Sequence of chain 1.JA:
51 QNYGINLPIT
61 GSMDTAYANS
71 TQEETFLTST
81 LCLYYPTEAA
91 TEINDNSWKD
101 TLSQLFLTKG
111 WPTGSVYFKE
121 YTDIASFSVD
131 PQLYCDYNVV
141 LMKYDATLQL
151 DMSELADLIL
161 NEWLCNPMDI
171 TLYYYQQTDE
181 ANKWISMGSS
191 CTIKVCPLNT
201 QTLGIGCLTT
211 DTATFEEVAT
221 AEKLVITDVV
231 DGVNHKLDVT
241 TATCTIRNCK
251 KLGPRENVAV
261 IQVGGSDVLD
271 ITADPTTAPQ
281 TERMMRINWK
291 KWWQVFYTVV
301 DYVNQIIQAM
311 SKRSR

Binding-site contacts:
Ligand atom C4 contacts residue ASN69 of chain 1.JA at 4.2 Å.
Ligand atom C1 contacts residue ASN69 of chain 1.JA at 1.5 Å.
Ligand atom C3 contacts residue ASN69 of chain 1.JA at 3.8 Å.
Ligand atom O5 contacts residue ASN69 of chain 1.JA at 2.5 Å (h-bond).
Ligand atom O7 contacts residue ASN69 of chain 1.JA at 3.0 Å.
Ligand atom C8 contacts residue ASN69 of chain 1.JA at 4.3 Å.
Ligand atom C7 contacts residue ASN69 of chain 1.JA at 3.2 Å.
Ligand atom C2 contacts residue ASN69 of chain 1.JA at 2.5 Å.
Ligand atom O6 contacts residue ASN69 of chain 1.JA at 4.2 Å.
Ligand atom N2 contacts residue ASN69 of chain 1.JA at 2.9 Å (h-bond).
Ligand atom C5 contacts residue ASN69 of chain 1.JA at 3.7 Å.

The protein below binds the small molecule below.
Small molecule (SMILES): CC(=O)N[C@@H]1[C@@H](O)[C@H](O)[C@@H](CO)O[C@H]1O